Sequence of chain 5.E:
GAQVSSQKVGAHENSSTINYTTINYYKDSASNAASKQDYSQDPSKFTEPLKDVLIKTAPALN

A small-molecule ligand and the protein it binds are described below.
Small molecule (SMILES): CC[C@H](C)[C@H](N)C(=O)N[C@@H](CO)C(=O)N[C@@H](CCC(=O)O)C(=O)N[C@H](C=O)C(C)C

Binding-site contacts:
Ligand atom CG2 contacts residue VAL4 of chain 5.E at 3.8 Å (hydrophobic).
Ligand atom O contacts residue SER6 of chain 5.E at 4.1 Å.
Ligand atom C contacts residue VAL4 of chain 5.E at 4.2 Å (hydrophobic).
Ligand atom C contacts residue ALA2 of chain 5.E at 3.7 Å (hydrophobic).
Ligand atom OE1 contacts residue ASN25 of chain 5.E at 4.4 Å.
Ligand atom CB contacts residue VAL4 of chain 5.E at 4.5 Å (hydrophobic).
Ligand atom O contacts residue VAL4 of chain 5.E at 3.8 Å.
Ligand atom CD contacts residue VAL4 of chain 5.E at 3.8 Å (hydrophobic).
Ligand atom CA contacts residue ALA2 of chain 5.E at 4.0 Å (hydrophobic).
Ligand atom CA contacts residue VAL4 of chain 5.E at 4.0 Å (hydrophobic).
Ligand atom C contacts residue GLN3 of chain 5.E at 3.9 Å.
Ligand atom CG2 contacts residue ALA2 of chain 5.E at 4.0 Å (hydrophobic).
Ligand atom C contacts residue VAL4 of chain 5.E at 4.0 Å (hydrophobic).
Ligand atom CB contacts residue ALA2 of chain 5.E at 4.3 Å (hydrophobic).
Ligand atom CA contacts residue ALA2 of chain 5.E at 3.5 Å (hydrophobic).
Ligand atom CG2 contacts residue GLN3 of chain 5.E at 3.4 Å.
Ligand atom CB contacts residue ALA2 of chain 5.E at 3.4 Å (hydrophobic).
Ligand atom CB contacts residue GLN3 of chain 5.E at 4.4 Å.
Ligand atom N contacts residue VAL4 of chain 5.E at 3.0 Å (h-bond).
Ligand atom O contacts residue SER5 of chain 5.E at 3.8 Å.
Ligand atom OE1 contacts residue VAL4 of chain 5.E at 3.5 Å.
Ligand atom CA contacts residue VAL4 of chain 5.E at 3.5 Å (hydrophobic).
Ligand atom CA contacts residue GLN3 of chain 5.E at 4.2 Å.
Ligand atom CB contacts residue GLN3 of chain 5.E at 3.4 Å.
Ligand atom C contacts residue VAL4 of chain 5.E at 3.6 Å (hydrophobic).
Ligand atom O contacts residue VAL4 of chain 5.E at 2.9 Å (h-bond).
Ligand atom OG contacts residue GLN3 of chain 5.E at 3.3 Å (h-bond).
Ligand atom CB contacts residue VAL4 of chain 5.E at 4.3 Å (hydrophobic).
Ligand atom CG1 contacts residue GLN3 of chain 5.E at 4.1 Å.
Ligand atom CG2 contacts residue SER5 of chain 5.E at 3.7 Å.
Ligand atom O contacts residue ALA2 of chain 5.E at 3.9 Å.
Ligand atom OE2 contacts residue VAL4 of chain 5.E at 3.6 Å.
Ligand atom O contacts residue GLN3 of chain 5.E at 3.1 Å (h-bond).
Ligand atom N contacts residue ALA2 of chain 5.E at 3.0 Å (h-bond).
Ligand atom C contacts residue ALA2 of chain 5.E at 4.3 Å (hydrophobic).